Binding-site contacts:
Ligand atom O6 contacts residue TRP322 of chain 1.A at 3.2 Å (h-bond).
Ligand atom O6 contacts residue ASP326 of chain 1.A at 3.6 Å.
Ligand atom C5 contacts residue TRP322 of chain 1.A at 4.3 Å (hydrophobic).
Ligand atom C1 contacts residue TRP372 of chain 1.A at 4.0 Å (hydrophobic).
Ligand atom O2 contacts residue TRP372 of chain 1.A at 4.2 Å.
Ligand atom C3 contacts residue TRP322 of chain 1.A at 4.2 Å (hydrophobic).
Ligand atom C6 contacts residue TRP372 of chain 1.A at 3.9 Å (hydrophobic).
Ligand atom O2 contacts residue TYR371 of chain 1.A at 3.1 Å (h-bond).
Ligand atom O3 contacts residue TRP322 of chain 1.A at 3.7 Å.
Ligand atom O3 contacts residue TRP372 of chain 1.A at 4.0 Å.
Ligand atom C5 contacts residue TYR371 of chain 1.A at 3.8 Å (hydrophobic).
Ligand atom C2 contacts residue LYS331 of chain 1.A at 4.1 Å.
Ligand atom C6 contacts residue ASP323 of chain 1.A at 3.9 Å.
Ligand atom C4 contacts residue TYR371 of chain 1.A at 3.5 Å (hydrophobic).
Ligand atom O5 contacts residue TRP372 of chain 1.A at 3.8 Å.
Ligand atom C2 contacts residue TRP372 of chain 1.A at 4.0 Å (hydrophobic).
Ligand atom C4 contacts residue TRP322 of chain 1.A at 3.8 Å (hydrophobic).
Ligand atom O5 contacts residue TRP322 of chain 1.A at 3.8 Å.
Ligand atom C2 contacts residue TRP322 of chain 1.A at 3.9 Å (hydrophobic).
Ligand atom O2 contacts residue LYS331 of chain 1.A at 2.8 Å (salt-bridge).
Ligand atom C1 contacts residue TRP322 of chain 1.A at 4.3 Å (hydrophobic).
Ligand atom O4 contacts residue TYR371 of chain 1.A at 3.6 Å.
Ligand atom C5 contacts residue TRP372 of chain 1.A at 3.8 Å (hydrophobic).
Ligand atom O4 contacts residue GLY370 of chain 1.A at 4.2 Å.
Ligand atom O3 contacts residue LYS331 of chain 1.A at 4.3 Å.
Ligand atom C6 contacts residue ASP326 of chain 1.A at 3.9 Å.
Ligand atom O6 contacts residue TRP372 of chain 1.A at 4.3 Å.
Ligand atom C1 contacts residue TYR371 of chain 1.A at 4.0 Å (hydrophobic).
Ligand atom O3 contacts residue TYR371 of chain 1.A at 4.2 Å.
Ligand atom C3 contacts residue TRP372 of chain 1.A at 3.9 Å (hydrophobic).
Ligand atom O6 contacts residue TYR371 of chain 1.A at 4.1 Å.
Ligand atom O5 contacts residue TYR371 of chain 1.A at 3.5 Å (h-bond).
Ligand atom O2 contacts residue ASP326 of chain 1.A at 4.3 Å.
Ligand atom C6 contacts residue TYR371 of chain 1.A at 3.8 Å (hydrophobic).
Ligand atom C6 contacts residue TRP322 of chain 1.A at 3.7 Å (hydrophobic).
Ligand atom O4 contacts residue TRP322 of chain 1.A at 4.0 Å.
Ligand atom O4 contacts residue TRP372 of chain 1.A at 4.1 Å.
Ligand atom C2 contacts residue TYR371 of chain 1.A at 3.3 Å (hydrophobic).
Ligand atom C4 contacts residue TRP372 of chain 1.A at 3.9 Å (hydrophobic).
Ligand atom C3 contacts residue TYR371 of chain 1.A at 4.0 Å (hydrophobic).

Sequence of chain 1.A:
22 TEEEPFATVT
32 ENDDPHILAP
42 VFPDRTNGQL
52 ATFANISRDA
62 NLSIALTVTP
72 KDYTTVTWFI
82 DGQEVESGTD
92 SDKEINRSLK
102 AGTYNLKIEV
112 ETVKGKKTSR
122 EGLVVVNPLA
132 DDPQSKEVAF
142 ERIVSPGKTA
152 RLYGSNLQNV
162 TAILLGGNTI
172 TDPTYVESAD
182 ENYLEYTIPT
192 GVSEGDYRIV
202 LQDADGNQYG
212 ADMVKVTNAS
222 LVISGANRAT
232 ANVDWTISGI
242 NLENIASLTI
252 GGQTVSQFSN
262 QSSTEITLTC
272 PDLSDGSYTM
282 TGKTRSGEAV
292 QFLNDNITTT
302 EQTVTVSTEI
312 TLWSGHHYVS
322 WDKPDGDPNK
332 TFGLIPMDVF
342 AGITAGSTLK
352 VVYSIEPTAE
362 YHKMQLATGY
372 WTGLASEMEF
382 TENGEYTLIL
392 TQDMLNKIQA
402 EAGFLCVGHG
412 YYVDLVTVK

A small-molecule ligand and the protein it binds are described below.
Small molecule (SMILES): OC[C@H]1O[C@@H](O[C@H]2[C@H](O)[C@@H](O)[C@H](O[C@H]3[C@H](O)[C@@H](O)[C@H](O[C@H]4[C@H](O)[C@@H](O)[C@H](O[C@H]5[C@H](O)[C@@H](O)[C@H](O)O[C@@H]5CO)O[C@@H]4CO)O[C@@H]3CO)O[C@@H]2CO)[C@H](O)[C@@H](O)[C@@H]1O